A small-molecule ligand and the protein it binds are described below.
Small molecule (SMILES): CC(=O)N[C@H]1[C@H](O[C@H]2[C@H](O)[C@@H](NC(C)=O)CO[C@@H]2CO)O[C@H](CO)[C@@H](O)[C@@H]1O

Sequence of chain 1.B:
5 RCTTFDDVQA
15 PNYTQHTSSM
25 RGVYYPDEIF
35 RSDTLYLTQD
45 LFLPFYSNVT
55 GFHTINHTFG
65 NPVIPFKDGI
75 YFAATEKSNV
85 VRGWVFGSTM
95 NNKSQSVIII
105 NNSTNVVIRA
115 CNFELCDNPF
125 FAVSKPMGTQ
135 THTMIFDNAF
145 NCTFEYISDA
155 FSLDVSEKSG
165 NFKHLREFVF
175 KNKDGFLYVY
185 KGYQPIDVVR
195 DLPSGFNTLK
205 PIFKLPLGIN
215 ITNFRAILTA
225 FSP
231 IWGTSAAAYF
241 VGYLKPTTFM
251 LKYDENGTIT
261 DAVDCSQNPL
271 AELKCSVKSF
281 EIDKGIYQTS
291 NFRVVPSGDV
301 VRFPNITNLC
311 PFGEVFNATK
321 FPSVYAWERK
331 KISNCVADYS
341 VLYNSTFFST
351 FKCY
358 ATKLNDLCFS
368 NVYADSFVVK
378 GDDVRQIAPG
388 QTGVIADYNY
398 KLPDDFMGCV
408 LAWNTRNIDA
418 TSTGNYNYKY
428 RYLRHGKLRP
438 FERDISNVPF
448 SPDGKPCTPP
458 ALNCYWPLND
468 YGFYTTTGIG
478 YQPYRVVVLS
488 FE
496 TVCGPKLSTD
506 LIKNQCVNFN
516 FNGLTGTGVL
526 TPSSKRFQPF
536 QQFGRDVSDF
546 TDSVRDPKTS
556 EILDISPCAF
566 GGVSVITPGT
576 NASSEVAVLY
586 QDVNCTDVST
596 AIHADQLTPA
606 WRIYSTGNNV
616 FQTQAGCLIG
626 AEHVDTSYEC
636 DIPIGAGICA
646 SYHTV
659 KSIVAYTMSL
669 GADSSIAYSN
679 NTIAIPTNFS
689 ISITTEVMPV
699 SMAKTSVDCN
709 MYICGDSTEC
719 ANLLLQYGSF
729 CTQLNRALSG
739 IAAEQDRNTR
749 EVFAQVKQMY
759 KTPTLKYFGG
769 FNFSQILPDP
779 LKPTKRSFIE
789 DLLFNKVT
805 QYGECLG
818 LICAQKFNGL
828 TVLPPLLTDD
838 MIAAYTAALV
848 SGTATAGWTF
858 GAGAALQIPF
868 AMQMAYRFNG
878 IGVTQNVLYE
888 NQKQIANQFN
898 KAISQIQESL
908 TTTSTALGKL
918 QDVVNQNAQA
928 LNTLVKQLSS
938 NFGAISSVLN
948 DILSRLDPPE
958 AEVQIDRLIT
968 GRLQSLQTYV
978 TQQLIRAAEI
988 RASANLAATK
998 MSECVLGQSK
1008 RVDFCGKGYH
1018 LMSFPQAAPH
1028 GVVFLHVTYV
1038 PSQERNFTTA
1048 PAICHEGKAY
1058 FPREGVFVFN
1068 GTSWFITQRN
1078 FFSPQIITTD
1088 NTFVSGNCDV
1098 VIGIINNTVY

Binding-site contacts:
Ligand atom C6 contacts residue GLN19 of chain 1.B at 4.3 Å.
Ligand atom O5 contacts residue ASN52 of chain 1.B at 2.3 Å (h-bond).
Ligand atom C5 contacts residue ASN52 of chain 1.B at 3.6 Å.
Ligand atom C3 contacts residue ASN52 of chain 1.B at 3.9 Å.
Ligand atom C1 contacts residue ASN52 of chain 1.B at 1.4 Å.
Ligand atom C7 contacts residue ASN52 of chain 1.B at 4.1 Å.
Ligand atom N2 contacts residue ASN52 of chain 1.B at 3.0 Å (h-bond).
Ligand atom O5 contacts residue GLN19 of chain 1.B at 4.0 Å.
Ligand atom O6 contacts residue GLN19 of chain 1.B at 3.3 Å.
Ligand atom C6 contacts residue ASN52 of chain 1.B at 4.5 Å.
Ligand atom C4 contacts residue ASN52 of chain 1.B at 4.3 Å.
Ligand atom O6 contacts residue ASN52 of chain 1.B at 4.2 Å.
Ligand atom C2 contacts residue ASN52 of chain 1.B at 2.6 Å.